Binding-site contacts:
Ligand atom N06 contacts residue PRO260 of chain 1.B at 4.5 Å.
Ligand atom C04 contacts residue ASN261 of chain 1.B at 3.5 Å.
Ligand atom C03 contacts residue ASN261 of chain 1.B at 3.8 Å.
Ligand atom C02 contacts residue ASN261 of chain 1.B at 3.2 Å.
Ligand atom O01 contacts residue ASN261 of chain 1.B at 4.4 Å.
Ligand atom N06 contacts residue ASN261 of chain 1.B at 4.2 Å.
Ligand atom N07 contacts residue ASN261 of chain 1.B at 3.6 Å.
Ligand atom C05 contacts residue ASN261 of chain 1.B at 2.8 Å.
Ligand atom C05 contacts residue PRO260 of chain 1.B at 3.7 Å (hydrophobic).

Sequence of chain 1.B:
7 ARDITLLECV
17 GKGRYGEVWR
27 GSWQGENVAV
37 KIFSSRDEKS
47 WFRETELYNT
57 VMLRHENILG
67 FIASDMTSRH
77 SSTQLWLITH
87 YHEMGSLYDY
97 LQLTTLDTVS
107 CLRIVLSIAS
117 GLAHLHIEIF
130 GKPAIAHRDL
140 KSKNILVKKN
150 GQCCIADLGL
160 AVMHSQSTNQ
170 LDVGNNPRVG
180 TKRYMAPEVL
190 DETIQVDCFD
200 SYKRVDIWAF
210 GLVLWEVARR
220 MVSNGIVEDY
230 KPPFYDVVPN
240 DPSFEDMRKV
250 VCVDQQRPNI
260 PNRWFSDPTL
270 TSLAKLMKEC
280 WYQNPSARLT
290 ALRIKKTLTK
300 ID

A protein and the small-molecule ligand that binds it are described below.
Small molecule (SMILES): OC[C@@H]1CCNN1